Sequence of chain 1.B:
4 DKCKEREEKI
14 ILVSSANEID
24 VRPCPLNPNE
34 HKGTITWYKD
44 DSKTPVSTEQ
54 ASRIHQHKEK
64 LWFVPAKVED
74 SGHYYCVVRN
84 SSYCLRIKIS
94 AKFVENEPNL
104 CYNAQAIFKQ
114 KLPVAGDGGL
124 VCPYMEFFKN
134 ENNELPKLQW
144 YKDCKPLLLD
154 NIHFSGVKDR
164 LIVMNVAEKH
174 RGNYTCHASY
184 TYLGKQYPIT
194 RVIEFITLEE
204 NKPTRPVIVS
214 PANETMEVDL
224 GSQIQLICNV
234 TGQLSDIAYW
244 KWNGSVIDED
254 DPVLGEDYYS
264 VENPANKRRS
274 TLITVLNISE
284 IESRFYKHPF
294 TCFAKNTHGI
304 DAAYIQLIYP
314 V

A protein and the small-molecule ligand that binds it are described below.
Small molecule (SMILES): CC(=O)N[C@@H]1[C@@H](O)[C@H](O)[C@@H](CO)O[C@H]1O

Binding-site contacts:
Ligand atom C7 contacts residue ASN246 of chain 1.B at 3.8 Å.
Ligand atom O6 contacts residue HIS291 of chain 1.B at 3.3 Å.
Ligand atom C3 contacts residue ASN246 of chain 1.B at 3.8 Å.
Ligand atom O7 contacts residue ASN246 of chain 1.B at 4.4 Å.
Ligand atom O5 contacts residue HIS291 of chain 1.B at 4.0 Å.
Ligand atom N2 contacts residue ASN246 of chain 1.B at 2.8 Å (h-bond).
Ligand atom C4 contacts residue ASN246 of chain 1.B at 4.2 Å.
Ligand atom C1 contacts residue ASN246 of chain 1.B at 1.4 Å.
Ligand atom O6 contacts residue TRP245 of chain 1.B at 4.2 Å.
Ligand atom C2 contacts residue ASN246 of chain 1.B at 2.4 Å.
Ligand atom C5 contacts residue ASN246 of chain 1.B at 3.7 Å.
Ligand atom C6 contacts residue HIS291 of chain 1.B at 3.8 Å.
Ligand atom O5 contacts residue ASN246 of chain 1.B at 2.4 Å (h-bond).